Binding-site contacts:
Ligand atom C6 contacts residue ARG14 of chain 1.A at 3.8 Å.
Ligand atom C1 contacts residue ARG14 of chain 1.A at 4.2 Å.
Ligand atom O13 contacts residue GLU37 of chain 1.A at 3.6 Å (salt-bridge).
Ligand atom S10 contacts residue ARG34 of chain 1.A at 3.6 Å (salt-bridge).
Ligand atom O14 contacts residue GLU37 of chain 1.A at 3.8 Å.
Ligand atom O15 contacts residue ARG14 of chain 1.A at 2.8 Å (salt-bridge).
Ligand atom O9 contacts residue SER36 of chain 1.A at 2.5 Å (h-bond).
Ligand atom O14 contacts residue ARG14 of chain 1.A at 3.5 Å (salt-bridge).
Ligand atom C8 contacts residue GLU37 of chain 1.A at 3.7 Å.
Ligand atom C8 contacts residue LYS62 of chain 1.A at 3.7 Å.
Ligand atom O15 contacts residue ARG34 of chain 1.A at 2.6 Å (salt-bridge).
Ligand atom C3 contacts residue LYS62 of chain 1.A at 4.1 Å.
Ligand atom O13 contacts residue THR38 of chain 1.A at 3.4 Å (h-bond).
Ligand atom C3 contacts residue ARG14 of chain 1.A at 4.3 Å.
Ligand atom O9 contacts residue LYS62 of chain 1.A at 3.3 Å.
Ligand atom C2 contacts residue TYR61 of chain 1.A at 4.3 Å (hydrophobic).
Ligand atom C8 contacts residue SER36 of chain 1.A at 3.2 Å.
Ligand atom C4 contacts residue ARG14 of chain 1.A at 3.8 Å.
Ligand atom O12 contacts residue ARG34 of chain 1.A at 2.7 Å (salt-bridge).
Ligand atom O15 contacts residue CYS44 of chain 1.A at 4.3 Å.
Ligand atom C3 contacts residue CYS44 of chain 1.A at 3.8 Å (hydrophobic).
Ligand atom O12 contacts residue GLU37 of chain 1.A at 2.8 Å (salt-bridge).
Ligand atom C7 contacts residue CYS44 of chain 1.A at 4.0 Å (hydrophobic).
Ligand atom C7 contacts residue ARG14 of chain 1.A at 4.2 Å.
Ligand atom C8 contacts residue THR38 of chain 1.A at 4.3 Å.
Ligand atom O9 contacts residue GLU37 of chain 1.A at 3.9 Å.
Ligand atom C2 contacts residue LYS62 of chain 1.A at 4.2 Å.
Ligand atom C1 contacts residue HIS60 of chain 1.A at 4.3 Å.
Ligand atom C2 contacts residue HIS60 of chain 1.A at 3.4 Å.
Ligand atom S10 contacts residue ARG14 of chain 1.A at 3.6 Å (salt-bridge).
Ligand atom O13 contacts residue LYS62 of chain 1.A at 4.0 Å.
Ligand atom O9 contacts residue CYS44 of chain 1.A at 4.1 Å.
Ligand atom O12 contacts residue GLU35 of chain 1.A at 4.3 Å.
Ligand atom C5 contacts residue ARG14 of chain 1.A at 3.6 Å.
Ligand atom O13 contacts residue SER36 of chain 1.A at 3.1 Å (h-bond).
Ligand atom C7 contacts residue ARG34 of chain 1.A at 4.3 Å.
Ligand atom S10 contacts residue GLU37 of chain 1.A at 4.2 Å.
Ligand atom O12 contacts residue SER36 of chain 1.A at 3.8 Å.
Ligand atom O15 contacts residue HIS60 of chain 1.A at 4.3 Å.
Ligand atom C3 contacts residue HIS60 of chain 1.A at 3.9 Å.

The protein below binds the small molecule below.
Small molecule (SMILES): O=C(O)[C@@H](c1ccccc1)S(=O)(=O)O

Sequence of chain 1.A:
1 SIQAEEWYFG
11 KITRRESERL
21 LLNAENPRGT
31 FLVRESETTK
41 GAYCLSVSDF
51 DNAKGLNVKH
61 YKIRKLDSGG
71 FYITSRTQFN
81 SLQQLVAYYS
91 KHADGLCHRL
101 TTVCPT